This small molecule binds to this protein.
Small molecule (SMILES): O=C(O)[C@H]1OC(=O)[C@H](O)[C@@H](O)[C@H]1O

Binding-site contacts:
Ligand atom O1 contacts residue SER111 of chain 1.B at 2.8 Å (h-bond).
Ligand atom C1 contacts residue SER111 of chain 1.B at 4.0 Å.
Ligand atom O6B contacts residue ASN112 of chain 1.B at 3.1 Å (h-bond).
Ligand atom O1 contacts residue HIS113 of chain 1.B at 3.3 Å.
Ligand atom C3 contacts residue NAI1 of chain 1.J at 4.2 Å.
Ligand atom C5 contacts residue NAI1 of chain 1.J at 3.8 Å.
Ligand atom O6B contacts residue HIS113 of chain 1.B at 3.3 Å (h-bond).
Ligand atom O6A contacts residue SER165 of chain 1.B at 2.9 Å (h-bond).
Ligand atom O6B contacts residue ARG174 of chain 1.B at 2.7 Å (salt-bridge).
Ligand atom C5 contacts residue HIS113 of chain 1.B at 3.6 Å.
Ligand atom C6 contacts residue ASN112 of chain 1.B at 4.0 Å.
Ligand atom O3 contacts residue VAL76 of chain 1.B at 4.1 Å.
Ligand atom O2 contacts residue NAI1 of chain 1.J at 3.3 Å.
Ligand atom C6 contacts residue SER165 of chain 1.B at 3.8 Å.
Ligand atom O4 contacts residue PHE258 of chain 1.B at 3.5 Å.
Ligand atom C6 contacts residue ARG174 of chain 1.B at 3.7 Å.
Ligand atom C1 contacts residue NAI1 of chain 1.J at 3.3 Å.
Ligand atom O6A contacts residue ARG174 of chain 1.B at 3.6 Å (salt-bridge).
Ligand atom C6 contacts residue HIS113 of chain 1.B at 4.0 Å.
Ligand atom O1 contacts residue SER75 of chain 1.B at 4.1 Å.
Ligand atom C6 contacts residue GLY164 of chain 1.B at 3.5 Å.
Ligand atom C3 contacts residue SER75 of chain 1.B at 4.1 Å.
Ligand atom O2 contacts residue SER75 of chain 1.B at 2.7 Å (h-bond).
Ligand atom O3 contacts residue SER75 of chain 1.B at 4.2 Å.
Ligand atom C1 contacts residue HIS113 of chain 1.B at 3.3 Å.
Ligand atom O6A contacts residue GLY164 of chain 1.B at 3.7 Å.
Ligand atom C2 contacts residue NAI1 of chain 1.J at 3.8 Å.
Ligand atom O1 contacts residue TYR136 of chain 1.B at 2.6 Å (h-bond).
Ligand atom C5 contacts residue GLY164 of chain 1.B at 4.0 Å.
Ligand atom O6B contacts residue SER165 of chain 1.B at 4.0 Å.
Ligand atom C2 contacts residue SER75 of chain 1.B at 3.0 Å.
Ligand atom O1 contacts residue NAI1 of chain 1.J at 2.6 Å.
Ligand atom O5 contacts residue HIS113 of chain 1.B at 2.6 Å (h-bond).
Ligand atom C1 contacts residue SER75 of chain 1.B at 3.8 Å.
Ligand atom O5 contacts residue ASN112 of chain 1.B at 3.8 Å.
Ligand atom O2 contacts residue TYR136 of chain 1.B at 3.7 Å.
Ligand atom O5 contacts residue NAI1 of chain 1.J at 3.7 Å.
Ligand atom C2 contacts residue TYR136 of chain 1.B at 4.2 Å (hydrophobic).
Ligand atom C1 contacts residue TYR136 of chain 1.B at 3.7 Å (hydrophobic).
Ligand atom O6B contacts residue GLY164 of chain 1.B at 3.6 Å (h-bond).

Sequence of chain 1.B:
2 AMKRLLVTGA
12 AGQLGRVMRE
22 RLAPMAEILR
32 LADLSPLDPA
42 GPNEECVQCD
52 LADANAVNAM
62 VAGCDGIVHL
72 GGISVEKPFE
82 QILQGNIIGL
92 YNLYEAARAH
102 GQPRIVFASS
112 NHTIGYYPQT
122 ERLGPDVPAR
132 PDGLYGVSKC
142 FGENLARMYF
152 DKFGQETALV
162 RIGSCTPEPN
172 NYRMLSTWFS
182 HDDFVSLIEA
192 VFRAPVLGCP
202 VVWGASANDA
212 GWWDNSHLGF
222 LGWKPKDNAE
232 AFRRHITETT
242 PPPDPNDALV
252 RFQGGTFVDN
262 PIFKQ